A small-molecule ligand and the protein it binds are described below.
Small molecule (SMILES): CC(=O)N[C@@H]1[C@@H](O)[C@H](O)[C@@H](CO)O[C@H]1O

Sequence of chain 1.E:
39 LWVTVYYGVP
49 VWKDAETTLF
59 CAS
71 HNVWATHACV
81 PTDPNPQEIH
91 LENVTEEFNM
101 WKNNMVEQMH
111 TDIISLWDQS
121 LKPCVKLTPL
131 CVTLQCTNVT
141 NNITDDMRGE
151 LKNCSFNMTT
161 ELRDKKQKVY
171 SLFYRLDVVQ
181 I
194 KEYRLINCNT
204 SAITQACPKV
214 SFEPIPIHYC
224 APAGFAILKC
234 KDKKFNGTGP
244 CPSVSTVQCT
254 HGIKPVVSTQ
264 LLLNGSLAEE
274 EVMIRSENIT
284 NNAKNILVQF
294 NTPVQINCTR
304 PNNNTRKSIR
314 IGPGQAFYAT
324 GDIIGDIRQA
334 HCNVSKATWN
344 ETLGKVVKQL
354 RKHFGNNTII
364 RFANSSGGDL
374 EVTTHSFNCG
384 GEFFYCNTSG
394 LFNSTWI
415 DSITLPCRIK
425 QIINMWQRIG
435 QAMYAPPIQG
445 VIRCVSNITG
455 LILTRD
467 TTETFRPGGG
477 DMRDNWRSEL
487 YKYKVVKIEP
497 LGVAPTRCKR

Binding-site contacts:
Ligand atom O5 contacts residue ASN396 of chain 1.E at 2.5 Å (h-bond).
Ligand atom C7 contacts residue ASN396 of chain 1.E at 3.6 Å.
Ligand atom C2 contacts residue ASN396 of chain 1.E at 2.5 Å.
Ligand atom O7 contacts residue ASN396 of chain 1.E at 4.0 Å.
Ligand atom C5 contacts residue ASN396 of chain 1.E at 3.8 Å.
Ligand atom O7 contacts residue GLY393 of chain 1.E at 3.5 Å.
Ligand atom C7 contacts residue GLY393 of chain 1.E at 3.8 Å.
Ligand atom C3 contacts residue ASN396 of chain 1.E at 3.9 Å.
Ligand atom C8 contacts residue GLY393 of chain 1.E at 3.5 Å.
Ligand atom C1 contacts residue ASN396 of chain 1.E at 1.5 Å.
Ligand atom C4 contacts residue ASN396 of chain 1.E at 4.3 Å.
Ligand atom N2 contacts residue ASN396 of chain 1.E at 2.9 Å (h-bond).
Ligand atom C8 contacts residue SER392 of chain 1.E at 3.2 Å.